Sequence of chain 1.C:
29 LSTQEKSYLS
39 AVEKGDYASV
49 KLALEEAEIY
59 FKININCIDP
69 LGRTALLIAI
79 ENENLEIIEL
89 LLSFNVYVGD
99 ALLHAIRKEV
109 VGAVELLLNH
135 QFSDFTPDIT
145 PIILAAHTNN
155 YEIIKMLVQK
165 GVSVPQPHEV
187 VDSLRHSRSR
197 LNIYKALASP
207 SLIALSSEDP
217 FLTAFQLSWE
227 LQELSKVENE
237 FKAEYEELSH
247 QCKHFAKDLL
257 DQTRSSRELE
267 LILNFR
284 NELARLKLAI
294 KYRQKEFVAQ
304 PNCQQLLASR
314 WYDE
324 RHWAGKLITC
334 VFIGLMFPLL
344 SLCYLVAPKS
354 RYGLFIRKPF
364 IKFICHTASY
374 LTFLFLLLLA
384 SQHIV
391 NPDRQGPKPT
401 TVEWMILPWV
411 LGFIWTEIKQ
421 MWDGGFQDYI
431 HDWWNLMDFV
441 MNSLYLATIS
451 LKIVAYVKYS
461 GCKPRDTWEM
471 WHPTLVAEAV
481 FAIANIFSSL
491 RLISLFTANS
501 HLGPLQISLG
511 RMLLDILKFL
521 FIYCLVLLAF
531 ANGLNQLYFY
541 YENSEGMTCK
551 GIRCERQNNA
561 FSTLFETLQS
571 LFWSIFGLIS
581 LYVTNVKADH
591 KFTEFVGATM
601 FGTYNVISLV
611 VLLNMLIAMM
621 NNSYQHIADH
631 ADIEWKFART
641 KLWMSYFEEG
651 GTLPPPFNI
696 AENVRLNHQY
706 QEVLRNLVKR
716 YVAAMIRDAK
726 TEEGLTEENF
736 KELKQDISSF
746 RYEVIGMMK

Binding-site contacts:
Ligand atom C5 contacts residue VAL606 of chain 1.C at 4.4 Å (hydrophobic).
Ligand atom O14 contacts residue THR599 of chain 1.C at 3.4 Å (h-bond).
Ligand atom C4 contacts residue THR603 of chain 1.C at 3.6 Å.
Ligand atom O11 contacts residue TRP573 of chain 1.D at 3.6 Å.
Ligand atom C1 contacts residue PHE572 of chain 1.D at 3.9 Å (hydrophobic).
Ligand atom C23 contacts residue THR603 of chain 1.C at 4.2 Å.
Ligand atom O22 contacts residue PHE572 of chain 1.D at 3.1 Å.
Ligand atom P contacts residue TRP573 of chain 1.D at 3.8 Å.
Ligand atom C21 contacts residue PHE572 of chain 1.D at 4.2 Å (hydrophobic).
Ligand atom C2 contacts residue PHE572 of chain 1.D at 4.1 Å (hydrophobic).
Ligand atom C32 contacts residue LEU568 of chain 1.D at 4.3 Å (hydrophobic).
Ligand atom C36 contacts residue CYS524 of chain 1.D at 4.2 Å (hydrophobic).
Ligand atom O13 contacts residue GLN569 of chain 1.D at 3.0 Å (h-bond).
Ligand atom O22 contacts residue GLY602 of chain 1.C at 4.1 Å.
Ligand atom P contacts residue ALA598 of chain 1.C at 4.3 Å.
Ligand atom C34 contacts residue PHE572 of chain 1.D at 4.4 Å (hydrophobic).
Ligand atom C1 contacts residue ALA598 of chain 1.C at 4.4 Å (hydrophobic).
Ligand atom O14 contacts residue PHE595 of chain 1.C at 4.1 Å.
Ligand atom O32 contacts residue PHE565 of chain 1.D at 4.2 Å.
Ligand atom O14 contacts residue ALA598 of chain 1.C at 3.3 Å.
Ligand atom O12 contacts residue GLN569 of chain 1.D at 3.0 Å (h-bond).
Ligand atom O13 contacts residue ARG553 of chain 1.D at 3.7 Å.
Ligand atom O21 contacts residue THR599 of chain 1.C at 4.0 Å.
Ligand atom O13 contacts residue ALA598 of chain 1.C at 4.0 Å.
Ligand atom O22 contacts residue THR603 of chain 1.C at 4.3 Å.
Ligand atom C32 contacts residue PHE572 of chain 1.D at 3.9 Å (hydrophobic).
Ligand atom O11 contacts residue PHE572 of chain 1.D at 3.9 Å.
Ligand atom O13 contacts residue TRP573 of chain 1.D at 2.8 Å (h-bond).
Ligand atom O12 contacts residue PHE595 of chain 1.C at 3.5 Å.
Ligand atom P contacts residue GLN569 of chain 1.D at 3.6 Å.
Ligand atom C22 contacts residue THR603 of chain 1.C at 4.2 Å.
Ligand atom C1 contacts residue THR599 of chain 1.C at 4.3 Å.
Ligand atom O31 contacts residue GLN569 of chain 1.D at 4.3 Å.

Sequence of chain 1.D:
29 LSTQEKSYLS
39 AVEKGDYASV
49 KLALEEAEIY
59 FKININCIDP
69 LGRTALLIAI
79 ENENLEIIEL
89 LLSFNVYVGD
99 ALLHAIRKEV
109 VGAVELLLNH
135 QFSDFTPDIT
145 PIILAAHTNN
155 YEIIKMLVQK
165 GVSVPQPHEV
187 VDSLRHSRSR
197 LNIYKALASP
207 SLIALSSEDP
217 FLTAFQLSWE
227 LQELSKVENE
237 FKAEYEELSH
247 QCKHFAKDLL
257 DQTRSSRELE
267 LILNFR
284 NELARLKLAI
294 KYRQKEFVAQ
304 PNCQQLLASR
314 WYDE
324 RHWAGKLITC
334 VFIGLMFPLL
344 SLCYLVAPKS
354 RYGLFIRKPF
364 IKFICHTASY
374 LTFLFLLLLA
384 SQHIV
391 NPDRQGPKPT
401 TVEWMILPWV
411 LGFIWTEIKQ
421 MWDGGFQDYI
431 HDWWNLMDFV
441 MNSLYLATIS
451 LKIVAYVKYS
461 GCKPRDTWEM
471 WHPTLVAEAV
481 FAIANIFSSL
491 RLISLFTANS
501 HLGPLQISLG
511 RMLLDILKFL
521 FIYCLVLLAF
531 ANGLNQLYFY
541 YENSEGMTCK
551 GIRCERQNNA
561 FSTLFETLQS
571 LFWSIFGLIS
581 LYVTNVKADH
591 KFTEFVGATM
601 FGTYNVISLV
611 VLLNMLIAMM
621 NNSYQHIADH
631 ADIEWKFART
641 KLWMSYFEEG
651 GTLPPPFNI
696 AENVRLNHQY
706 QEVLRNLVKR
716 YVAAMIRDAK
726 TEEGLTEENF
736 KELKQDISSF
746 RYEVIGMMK

This small molecule binds to this protein.
Small molecule (SMILES): CCCCCC(=O)OC[C@H](COP(=O)(O)O)OC(=O)CCCCC